Sequence of chain 2.D:
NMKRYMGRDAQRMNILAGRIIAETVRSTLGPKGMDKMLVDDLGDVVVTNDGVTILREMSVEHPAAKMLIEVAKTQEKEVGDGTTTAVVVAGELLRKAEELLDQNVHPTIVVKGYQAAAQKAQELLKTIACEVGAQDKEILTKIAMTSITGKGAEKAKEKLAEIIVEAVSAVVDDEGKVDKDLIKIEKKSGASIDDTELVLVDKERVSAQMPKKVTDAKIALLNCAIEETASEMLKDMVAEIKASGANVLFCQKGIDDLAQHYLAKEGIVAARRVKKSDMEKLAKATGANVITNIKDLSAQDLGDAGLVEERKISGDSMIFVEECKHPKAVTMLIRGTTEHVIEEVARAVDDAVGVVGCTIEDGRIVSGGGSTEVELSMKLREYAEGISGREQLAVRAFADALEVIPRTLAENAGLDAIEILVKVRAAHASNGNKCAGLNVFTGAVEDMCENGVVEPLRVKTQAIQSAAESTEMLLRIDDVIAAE

Binding-site contacts:
Ligand atom C1' contacts residue GLY382 of chain 2.D at 3.4 Å.
Ligand atom O3B contacts residue ASP91 of chain 2.D at 3.6 Å.
Ligand atom O1A contacts residue GLY40 of chain 2.D at 3.2 Å (h-bond).
Ligand atom PG contacts residue ASP91 of chain 2.D at 3.3 Å.
Ligand atom O2' contacts residue GLY381 of chain 2.D at 2.8 Å.
Ligand atom C5 contacts residue VAL466 of chain 2.D at 3.2 Å (hydrophobic).
Ligand atom PB contacts residue ASP91 of chain 2.D at 3.7 Å.
Ligand atom O2' contacts residue GLU468 of chain 2.D at 2.4 Å (salt-bridge).
Ligand atom C2' contacts residue GLY382 of chain 2.D at 3.6 Å.
Ligand atom O3B contacts residue THR94 of chain 2.D at 3.6 Å.
Ligand atom O1B contacts residue ASP91 of chain 2.D at 2.6 Å (salt-bridge).
Ligand atom O2' contacts residue GLY382 of chain 2.D at 2.7 Å (h-bond).
Ligand atom C6 contacts residue VAL466 of chain 2.D at 3.4 Å (hydrophobic).
Ligand atom N6 contacts residue VAL466 of chain 2.D at 3.3 Å.
Ligand atom O1B contacts residue GLY92 of chain 2.D at 3.5 Å (h-bond).
Ligand atom PB contacts residue GLY92 of chain 2.D at 3.7 Å.
Ligand atom C2 contacts residue GLY382 of chain 2.D at 3.5 Å.
Ligand atom C4 contacts residue VAL466 of chain 2.D at 3.3 Å (hydrophobic).
Ligand atom N1 contacts residue ASN452 of chain 2.D at 3.6 Å.
Ligand atom O1A contacts residue THR38 of chain 2.D at 3.7 Å.
Ligand atom N1 contacts residue VAL466 of chain 2.D at 3.7 Å.
Ligand atom O3G contacts residue ASP91 of chain 2.D at 2.5 Å (salt-bridge).
Ligand atom O3' contacts residue LYS473 of chain 2.D at 3.7 Å.
Ligand atom O2B contacts residue GLY92 of chain 2.D at 3.3 Å.
Ligand atom N3 contacts residue GLY382 of chain 2.D at 2.8 Å.
Ligand atom O2G contacts residue ASP91 of chain 2.D at 3.2 Å (salt-bridge).
Ligand atom O3B contacts residue GLY92 of chain 2.D at 3.3 Å (h-bond).
Ligand atom C3' contacts residue GLU468 of chain 2.D at 2.7 Å.
Ligand atom C2' contacts residue GLU468 of chain 2.D at 2.5 Å.
Ligand atom O2G contacts residue THR93 of chain 2.D at 3.1 Å (h-bond).
Ligand atom S1G contacts residue ASP60 of chain 2.D at 3.3 Å (salt-bridge).
Ligand atom N7 contacts residue VAL466 of chain 2.D at 3.7 Å.
Ligand atom O3' contacts residue GLU468 of chain 2.D at 3.4 Å (salt-bridge).
Ligand atom N3 contacts residue VAL466 of chain 2.D at 3.7 Å.
Ligand atom O3B contacts residue THR93 of chain 2.D at 3.5 Å (h-bond).
Ligand atom C2 contacts residue LEU451 of chain 2.D at 3.4 Å (hydrophobic).
Ligand atom O2G contacts residue GLY92 of chain 2.D at 3.2 Å (h-bond).
Ligand atom O2B contacts residue THR95 of chain 2.D at 3.0 Å.
Ligand atom S1G contacts residue THR94 of chain 2.D at 3.4 Å (h-bond).
Ligand atom O2G contacts residue ASP60 of chain 2.D at 3.5 Å (salt-bridge).

A small-molecule ligand and the protein it binds are described below.
Small molecule (SMILES): Nc1ncnc2c1ncn2[C@@H]1O[C@H](COP(=O)(O)OP(=O)(O)OP(O)(O)=S)[C@@H](O)[C@H]1O